A small-molecule ligand and the protein it binds are described below.
Small molecule (SMILES): Nc1ccn([C@@H]2O[C@H](CO[P](=O)(O)O[C@H]3[C@@H](O)[C@H](n4ccc(=O)[nH]c4=O)O[C@@H]3CO[P](=O)(O)O[C@H]3[C@@H](O)[C@H](n4ccc(=O)[nH]c4=O)O[C@@H]3CO[P](=O)(O)O[C@H]3[C@@H](O)[C@H](n4ccc(=O)[nH]c4=O)O[C@@H]3CO[P](=O)(O)O[C@H]3[C@@H](O)[C@H](n4ccc(N)nc4=O)O[C@@H]3CO)[C@@H](O[P](=O)(O)OC[C@H]3O[C@@H](n4ccc(=O)[nH]c4=O)[C@H](O)[C@@H]3O)[C@H]2O)c(=O)n1

Sequence of chain 1.J:
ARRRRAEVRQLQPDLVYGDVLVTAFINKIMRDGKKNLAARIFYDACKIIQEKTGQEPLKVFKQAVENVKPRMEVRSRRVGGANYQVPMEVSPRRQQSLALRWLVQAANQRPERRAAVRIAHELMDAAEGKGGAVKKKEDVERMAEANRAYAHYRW

Binding-site contacts:
Ligand atom O3' contacts residue U1 of chain 1.D at 3.0 Å (h-bond).
Ligand atom C4' contacts residue U1 of chain 1.D at 4.1 Å.
Ligand atom C5' contacts residue GLY81 of chain 1.J at 3.2 Å.
Ligand atom C4' contacts residue GLY81 of chain 1.J at 4.4 Å.
Ligand atom O5' contacts residue GLY82 of chain 1.J at 3.4 Å.
Ligand atom C3' contacts residue U1 of chain 1.D at 4.0 Å.
Ligand atom O2' contacts residue U1 of chain 1.D at 3.9 Å.
Ligand atom C5' contacts residue U1 of chain 1.D at 4.4 Å.
Ligand atom C5' contacts residue GLY82 of chain 1.J at 3.9 Å.
Ligand atom O5' contacts residue GLY81 of chain 1.J at 3.7 Å.